Sequence of chain 1.B:
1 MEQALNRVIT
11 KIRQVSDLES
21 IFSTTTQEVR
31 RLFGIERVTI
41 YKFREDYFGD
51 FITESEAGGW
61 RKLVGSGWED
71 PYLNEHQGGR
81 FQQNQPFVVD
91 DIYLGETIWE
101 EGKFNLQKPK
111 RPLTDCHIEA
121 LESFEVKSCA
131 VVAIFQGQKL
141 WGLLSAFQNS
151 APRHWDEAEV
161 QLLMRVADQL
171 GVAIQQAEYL

Binding-site contacts:
Ligand atom C1B contacts residue TYR72 of chain 1.B at 3.5 Å (hydrophobic).
Ligand atom NA contacts residue ASP70 of chain 1.B at 2.7 Å (salt-bridge).
Ligand atom CAA contacts residue CYS116 of chain 1.B at 1.9 Å (hydrophobic).
Ligand atom C2B contacts residue TYR72 of chain 1.B at 3.5 Å (hydrophobic).
Ligand atom O2B contacts residue ARG111 of chain 1.B at 3.4 Å (salt-bridge).
Ligand atom C4B contacts residue HIS117 of chain 1.B at 3.5 Å.
Ligand atom C2C contacts residue HIS117 of chain 1.B at 3.5 Å.
Ligand atom C1C contacts residue HIS117 of chain 1.B at 3.2 Å.
Ligand atom NC contacts residue ASP70 of chain 1.B at 2.8 Å (salt-bridge).
Ligand atom O1B contacts residue THR114 of chain 1.B at 2.9 Å (h-bond).
Ligand atom CHC contacts residue TRP68 of chain 1.B at 3.4 Å (hydrophobic).
Ligand atom C2A contacts residue PRO71 of chain 1.B at 3.4 Å (hydrophobic).
Ligand atom C1A contacts residue PRO71 of chain 1.B at 3.3 Å (hydrophobic).
Ligand atom CMC contacts residue PHE81 of chain 1.B at 3.4 Å (hydrophobic).
Ligand atom OD contacts residue SER145 of chain 1.B at 2.8 Å (h-bond).
Ligand atom NB contacts residue TYR72 of chain 1.B at 3.5 Å.
Ligand atom NA contacts residue PRO71 of chain 1.B at 3.5 Å.
Ligand atom C3A contacts residue CYS116 of chain 1.B at 2.8 Å (hydrophobic).
Ligand atom C4B contacts residue TYR72 of chain 1.B at 3.5 Å (hydrophobic).
Ligand atom NB contacts residue ASP70 of chain 1.B at 2.9 Å (salt-bridge).
Ligand atom CBA contacts residue CYS116 of chain 1.B at 2.9 Å (hydrophobic).
Ligand atom CHB contacts residue HIS117 of chain 1.B at 3.5 Å.
Ligand atom O1C contacts residue TYR72 of chain 1.B at 3.5 Å.
Ligand atom C1D contacts residue TRP68 of chain 1.B at 3.3 Å (hydrophobic).
Ligand atom O2B contacts residue THR114 of chain 1.B at 2.6 Å (h-bond).
Ligand atom OA contacts residue ALA120 of chain 1.B at 3.4 Å.
Ligand atom C2D contacts residue TRP68 of chain 1.B at 3.4 Å (hydrophobic).
Ligand atom CGB contacts residue THR114 of chain 1.B at 3.5 Å.
Ligand atom O1C contacts residue ARG80 of chain 1.B at 3.0 Å (salt-bridge).
Ligand atom C4A contacts residue CYS116 of chain 1.B at 3.5 Å (hydrophobic).
Ligand atom CBD contacts residue PHE51 of chain 1.B at 3.2 Å (hydrophobic).
Ligand atom O2C contacts residue ARG80 of chain 1.B at 2.6 Å (salt-bridge).
Ligand atom CGC contacts residue ARG80 of chain 1.B at 3.3 Å.
Ligand atom CMD contacts residue TYR41 of chain 1.B at 3.5 Å (hydrophobic).
Ligand atom ND contacts residue TRP68 of chain 1.B at 3.5 Å.
Ligand atom OA contacts residue TRP68 of chain 1.B at 2.9 Å (h-bond).
Ligand atom O1B contacts residue HIS117 of chain 1.B at 2.9 Å (h-bond).
Ligand atom C3B contacts residue TYR72 of chain 1.B at 3.4 Å (hydrophobic).
Ligand atom OD contacts residue VAL131 of chain 1.B at 3.1 Å.
Ligand atom NC contacts residue HIS117 of chain 1.B at 3.4 Å (h-bond).

The small molecule below binds the protein below.
Small molecule (SMILES): CCC1=C(C)/C(=C/C2=N/C(=C\c3[nH]c(/C=C4\NC(=O)C(C)=C4CC)c(C)c3CCC(=O)O)C(CCC(=O)O)=C2C)NC1=O